A protein and the small-molecule ligand that binds it are described below.
Small molecule (SMILES): C[C@]12CC[C@@H]3c4ccc(O)cc4CC[C@H]3[C@@H]1CC[C@@H]2Nc1ccccc1

Binding-site contacts:
Ligand atom C07 contacts residue ALA53 of chain 1.D at 4.2 Å (hydrophobic).
Ligand atom N01 contacts residue LEU228 of chain 1.D at 4.1 Å.
Ligand atom C09 contacts residue ARG97 of chain 1.D at 4.2 Å.
Ligand atom C17 contacts residue MET124 of chain 1.D at 4.0 Å (hydrophobic).
Ligand atom C17 contacts residue GLY224 of chain 1.D at 4.3 Å.
Ligand atom C11 contacts residue LEU94 of chain 1.D at 4.1 Å (hydrophobic).
Ligand atom C07 contacts residue PHE107 of chain 1.D at 4.0 Å (hydrophobic).
Ligand atom C12 contacts residue LEU94 of chain 1.D at 3.7 Å (hydrophobic).
Ligand atom C10 contacts residue LEU90 of chain 1.D at 3.2 Å (hydrophobic).
Ligand atom C13 contacts residue MET91 of chain 1.D at 4.1 Å (hydrophobic).
Ligand atom C16 contacts residue GLY224 of chain 1.D at 4.3 Å.
Ligand atom C11 contacts residue LEU90 of chain 1.D at 4.2 Å (hydrophobic).
Ligand atom C08 contacts residue PHE107 of chain 1.D at 4.1 Å (hydrophobic).
Ligand atom C16 contacts residue MET91 of chain 1.D at 4.1 Å (hydrophobic).
Ligand atom C09 contacts residue PHE107 of chain 1.D at 4.3 Å (hydrophobic).
Ligand atom O01 contacts residue LEU94 of chain 1.D at 4.4 Å.
Ligand atom C18 contacts residue MET124 of chain 1.D at 3.5 Å (hydrophobic).
Ligand atom C18 contacts residue HIS227 of chain 1.D at 3.8 Å.
Ligand atom C12 contacts residue LEU90 of chain 1.D at 4.3 Å (hydrophobic).
Ligand atom C07 contacts residue LEU49 of chain 1.D at 4.1 Å (hydrophobic).
Ligand atom C17 contacts residue HIS227 of chain 1.D at 3.8 Å.
Ligand atom C10 contacts residue LEU94 of chain 1.D at 3.8 Å (hydrophobic).
Ligand atom C17 contacts residue ILE127 of chain 1.D at 4.0 Å (hydrophobic).
Ligand atom O01 contacts residue LEU90 of chain 1.D at 3.7 Å.
Ligand atom C03 contacts residue LEU49 of chain 1.D at 4.0 Å (hydrophobic).
Ligand atom O01 contacts residue ARG97 of chain 1.D at 3.2 Å (salt-bridge).
Ligand atom C01 contacts residue LEU228 of chain 1.D at 3.7 Å (hydrophobic).
Ligand atom C12 contacts residue MET91 of chain 1.D at 3.8 Å (hydrophobic).
Ligand atom C04 contacts residue LEU49 of chain 1.D at 4.1 Å (hydrophobic).
Ligand atom C05 contacts residue PHE107 of chain 1.D at 4.2 Å (hydrophobic).
Ligand atom O01 contacts residue GLU56 of chain 1.D at 2.5 Å (salt-bridge).
Ligand atom C06 contacts residue PHE107 of chain 1.D at 4.0 Å (hydrophobic).
Ligand atom C13 contacts residue LEU131 of chain 1.D at 4.1 Å (hydrophobic).
Ligand atom C08 contacts residue GLU56 of chain 1.D at 3.2 Å.
Ligand atom N01 contacts residue HIS227 of chain 1.D at 3.0 Å (h-bond).
Ligand atom C14 contacts residue LEU87 of chain 1.D at 4.2 Å (hydrophobic).
Ligand atom C11 contacts residue PHE107 of chain 1.D at 4.2 Å (hydrophobic).
Ligand atom N01 contacts residue MET124 of chain 1.D at 3.8 Å.
Ligand atom C09 contacts residue LEU90 of chain 1.D at 3.9 Å (hydrophobic).
Ligand atom C09 contacts residue GLU56 of chain 1.D at 3.3 Å.

Sequence of chain 1.D:
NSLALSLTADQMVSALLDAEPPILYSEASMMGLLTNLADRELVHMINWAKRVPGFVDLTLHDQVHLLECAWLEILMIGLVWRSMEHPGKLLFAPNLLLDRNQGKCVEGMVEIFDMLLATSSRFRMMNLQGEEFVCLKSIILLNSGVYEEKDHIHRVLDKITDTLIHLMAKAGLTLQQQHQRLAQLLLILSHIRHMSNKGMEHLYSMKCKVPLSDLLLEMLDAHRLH